This protein binds this small molecule.
Small molecule (SMILES): Nc1nc2c(ncn2[C@@H]2O[C@H](CO[P](=O)(O)O[P](=O)(O)CP(=O)(O)O)[C@@H](O)[C@H]2O)c(=O)[nH]1

Binding-site contacts:
Ligand atom N1 contacts residue ASP354 of chain 1.B at 2.9 Å (salt-bridge).
Ligand atom C6 contacts residue SER378 of chain 1.B at 3.7 Å.
Ligand atom C5' contacts residue ASN243 of chain 1.B at 3.6 Å.
Ligand atom O6 contacts residue LYS352 of chain 1.B at 3.4 Å (salt-bridge).
Ligand atom N1 contacts residue SER378 of chain 1.B at 3.5 Å (h-bond).
Ligand atom O1B contacts residue ALA244 of chain 1.B at 3.4 Å (h-bond).
Ligand atom C6 contacts residue ALA379 of chain 1.B at 3.7 Å (hydrophobic).
Ligand atom O2B contacts residue LYS246 of chain 1.B at 3.4 Å.
Ligand atom C2 contacts residue ASP354 of chain 1.B at 3.4 Å.
Ligand atom C5' contacts residue GLY245 of chain 1.B at 3.7 Å.
Ligand atom O1B contacts residue GLY245 of chain 1.B at 3.1 Å (h-bond).
Ligand atom PB contacts residue LYS246 of chain 1.B at 3.2 Å.
Ligand atom C4 contacts residue LEU380 of chain 1.B at 3.6 Å (hydrophobic).
Ligand atom C6 contacts residue LYS352 of chain 1.B at 3.4 Å.
Ligand atom N9 contacts residue LYS352 of chain 1.B at 3.6 Å.
Ligand atom N3 contacts residue LEU380 of chain 1.B at 3.2 Å.
Ligand atom C4 contacts residue LYS352 of chain 1.B at 3.7 Å.
Ligand atom O3A contacts residue SER247 of chain 1.B at 3.3 Å (h-bond).
Ligand atom C8 contacts residue THR248 of chain 1.B at 3.2 Å.
Ligand atom O2B contacts residue SER247 of chain 1.B at 2.7 Å (h-bond).
Ligand atom O6 contacts residue LEU380 of chain 1.B at 3.6 Å.
Ligand atom PB contacts residue SER247 of chain 1.B at 3.6 Å.
Ligand atom O1A contacts residue THR248 of chain 1.B at 2.7 Å (h-bond).
Ligand atom N7 contacts residue THR248 of chain 1.B at 3.5 Å (h-bond).
Ligand atom N2 contacts residue ASP354 of chain 1.B at 3.0 Å (salt-bridge).
Ligand atom O5' contacts residue ASN243 of chain 1.B at 3.4 Å (h-bond).
Ligand atom O6 contacts residue SER378 of chain 1.B at 3.2 Å (h-bond).
Ligand atom O3A contacts residue LYS246 of chain 1.B at 2.9 Å (salt-bridge).
Ligand atom N1 contacts residue LYS352 of chain 1.B at 3.6 Å.
Ligand atom C5 contacts residue LYS352 of chain 1.B at 3.4 Å.
Ligand atom O2A contacts residue SER247 of chain 1.B at 3.3 Å.
Ligand atom O4' contacts residue LYS352 of chain 1.B at 3.2 Å (salt-bridge).
Ligand atom C8 contacts residue LYS352 of chain 1.B at 3.7 Å.
Ligand atom O6 contacts residue ALA379 of chain 1.B at 2.6 Å (h-bond).
Ligand atom O3A contacts residue GLY245 of chain 1.B at 3.1 Å.
Ligand atom N7 contacts residue ASN351 of chain 1.B at 3.1 Å (h-bond).
Ligand atom C2 contacts residue LEU380 of chain 1.B at 3.4 Å (hydrophobic).
Ligand atom C3B contacts residue ASN243 of chain 1.B at 3.7 Å.
Ligand atom O6 contacts residue ASN351 of chain 1.B at 2.9 Å (h-bond).
Ligand atom O1B contacts residue LYS246 of chain 1.B at 2.8 Å (salt-bridge).

Sequence of chain 1.B:
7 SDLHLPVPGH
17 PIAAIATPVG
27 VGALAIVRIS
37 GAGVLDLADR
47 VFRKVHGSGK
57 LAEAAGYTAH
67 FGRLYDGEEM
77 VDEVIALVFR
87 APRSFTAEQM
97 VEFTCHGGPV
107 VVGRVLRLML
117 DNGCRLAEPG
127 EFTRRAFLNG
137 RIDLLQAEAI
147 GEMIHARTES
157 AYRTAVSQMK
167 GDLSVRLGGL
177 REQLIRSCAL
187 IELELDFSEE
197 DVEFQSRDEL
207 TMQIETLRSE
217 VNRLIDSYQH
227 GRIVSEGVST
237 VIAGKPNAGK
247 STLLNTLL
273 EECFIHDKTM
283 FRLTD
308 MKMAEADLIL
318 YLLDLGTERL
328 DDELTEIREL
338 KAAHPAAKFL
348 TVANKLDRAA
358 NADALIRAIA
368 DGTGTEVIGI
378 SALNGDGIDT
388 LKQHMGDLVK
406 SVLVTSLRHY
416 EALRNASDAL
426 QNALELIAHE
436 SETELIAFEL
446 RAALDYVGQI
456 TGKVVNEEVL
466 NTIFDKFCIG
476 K